Binding-site contacts:
Ligand atom C03 contacts residue MET137 of chain 1.C at 3.6 Å (hydrophobic).
Ligand atom C01 contacts residue LEU140 of chain 1.C at 3.9 Å (hydrophobic).
Ligand atom S14 contacts residue PRO132 of chain 1.C at 3.8 Å.
Ligand atom C20 contacts residue SER98 of chain 1.C at 3.6 Å.
Ligand atom C10 contacts residue TYR120 of chain 1.C at 3.6 Å (hydrophobic).
Ligand atom C19 contacts residue SER98 of chain 1.C at 4.1 Å.
Ligand atom N12 contacts residue TYR120 of chain 1.C at 3.4 Å (h-bond).
Ligand atom C18 contacts residue THR102 of chain 1.C at 4.0 Å.
Ligand atom C23 contacts residue TYR120 of chain 1.C at 3.3 Å (hydrophobic).
Ligand atom S14 contacts residue ILE130 of chain 1.C at 3.8 Å.
Ligand atom C21 contacts residue THR102 of chain 1.C at 3.7 Å.
Ligand atom C19 contacts residue ALA101 of chain 1.C at 3.9 Å (hydrophobic).
Ligand atom C21 contacts residue LEU140 of chain 1.C at 3.7 Å (hydrophobic).
Ligand atom C04 contacts residue MET137 of chain 1.C at 3.8 Å (hydrophobic).
Ligand atom C16 contacts residue PRO132 of chain 1.C at 4.1 Å (hydrophobic).
Ligand atom O17 contacts residue ASN133 of chain 1.C at 3.1 Å (h-bond).
Ligand atom C24 contacts residue TYR120 of chain 1.C at 3.7 Å (hydrophobic).
Ligand atom C20 contacts residue ASN133 of chain 1.C at 3.7 Å.
Ligand atom N22 contacts residue TYR120 of chain 1.C at 3.1 Å (h-bond).
Ligand atom C04 contacts residue TYR120 of chain 1.C at 4.0 Å (hydrophobic).
Ligand atom C01 contacts residue MET116 of chain 1.C at 4.1 Å (hydrophobic).
Ligand atom O17 contacts residue SER131 of chain 1.C at 4.1 Å.
Ligand atom S14 contacts residue TYR120 of chain 1.C at 3.7 Å.
Ligand atom O17 contacts residue MET137 of chain 1.C at 3.2 Å.
Ligand atom C11 contacts residue TYR120 of chain 1.C at 3.6 Å (hydrophobic).
Ligand atom C16 contacts residue MET137 of chain 1.C at 3.9 Å (hydrophobic).
Ligand atom C02 contacts residue MET137 of chain 1.C at 3.8 Å (hydrophobic).
Ligand atom C01 contacts residue TYR120 of chain 1.C at 3.9 Å (hydrophobic).
Ligand atom C15 contacts residue ILE130 of chain 1.C at 3.8 Å (hydrophobic).
Ligand atom C19 contacts residue ILE130 of chain 1.C at 3.9 Å (hydrophobic).
Ligand atom C16 contacts residue ASN133 of chain 1.C at 4.1 Å.
Ligand atom C20 contacts residue THR102 of chain 1.C at 3.7 Å.
Ligand atom C15 contacts residue TYR120 of chain 1.C at 3.6 Å (hydrophobic).
Ligand atom C13 contacts residue TYR120 of chain 1.C at 3.1 Å (hydrophobic).
Ligand atom C20 contacts residue PHE136 of chain 1.C at 4.1 Å (hydrophobic).
Ligand atom C03 contacts residue TYR120 of chain 1.C at 4.0 Å (hydrophobic).
Ligand atom C19 contacts residue THR102 of chain 1.C at 4.0 Å.
Ligand atom C20 contacts residue SER131 of chain 1.C at 3.8 Å.
Ligand atom O17 contacts residue PRO132 of chain 1.C at 3.3 Å.
Ligand atom C21 contacts residue MET137 of chain 1.C at 3.7 Å (hydrophobic).

This protein binds this small molecule.
Small molecule (SMILES): CCCc1scc2c1-c1nc(SCC(=O)C(C)(C)C)ncc1CC2

Sequence of chain 1.C:
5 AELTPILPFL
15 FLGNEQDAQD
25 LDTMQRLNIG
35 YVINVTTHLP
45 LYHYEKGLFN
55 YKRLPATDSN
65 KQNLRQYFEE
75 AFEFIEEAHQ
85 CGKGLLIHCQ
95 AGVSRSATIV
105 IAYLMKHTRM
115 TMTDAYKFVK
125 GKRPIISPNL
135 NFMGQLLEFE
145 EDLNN